Sequence of chain 12.A:
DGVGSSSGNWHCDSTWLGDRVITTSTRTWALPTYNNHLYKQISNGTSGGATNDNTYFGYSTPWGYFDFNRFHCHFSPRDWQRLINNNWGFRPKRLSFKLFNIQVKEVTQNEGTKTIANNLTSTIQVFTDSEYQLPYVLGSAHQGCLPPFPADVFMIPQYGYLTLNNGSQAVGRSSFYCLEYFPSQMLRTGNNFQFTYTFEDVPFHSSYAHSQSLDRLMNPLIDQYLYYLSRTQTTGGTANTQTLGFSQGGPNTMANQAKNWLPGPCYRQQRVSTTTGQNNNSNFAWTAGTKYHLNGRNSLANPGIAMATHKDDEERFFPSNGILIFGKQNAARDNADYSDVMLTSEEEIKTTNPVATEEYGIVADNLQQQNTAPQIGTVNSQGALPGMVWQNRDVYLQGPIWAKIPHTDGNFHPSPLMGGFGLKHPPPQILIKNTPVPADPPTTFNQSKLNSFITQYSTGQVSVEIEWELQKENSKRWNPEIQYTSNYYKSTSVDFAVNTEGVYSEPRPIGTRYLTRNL

Sequence of chain 47.A:
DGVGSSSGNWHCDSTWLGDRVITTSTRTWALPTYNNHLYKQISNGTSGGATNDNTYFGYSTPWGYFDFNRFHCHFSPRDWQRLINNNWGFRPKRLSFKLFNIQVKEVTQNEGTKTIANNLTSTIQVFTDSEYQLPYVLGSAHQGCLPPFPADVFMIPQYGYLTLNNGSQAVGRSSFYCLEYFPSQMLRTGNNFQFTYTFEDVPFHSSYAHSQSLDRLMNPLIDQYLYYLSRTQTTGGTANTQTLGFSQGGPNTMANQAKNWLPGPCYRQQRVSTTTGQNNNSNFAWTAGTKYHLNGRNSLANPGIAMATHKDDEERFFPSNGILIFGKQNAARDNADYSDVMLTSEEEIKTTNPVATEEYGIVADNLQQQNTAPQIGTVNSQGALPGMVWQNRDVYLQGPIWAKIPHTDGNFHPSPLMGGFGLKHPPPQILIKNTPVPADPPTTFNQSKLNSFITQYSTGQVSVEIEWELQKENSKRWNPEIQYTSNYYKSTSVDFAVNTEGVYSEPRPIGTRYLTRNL

This protein binds this small molecule.
Small molecule (SMILES): Nc1ccn([C@H]2C[C@H](O[P](=O)(O)OC[C@H]3O[C@@H](n4cnc5c(N)ncnc54)C[C@@H]3O)[C@@H](CO)O2)c(=O)n1

Binding-site contacts:
Ligand atom N1 contacts residue PRO203 of chain 47.A at 3.8 Å.
Ligand atom C4 contacts residue PRO203 of chain 47.A at 4.0 Å (hydrophobic).
Ligand atom N1 contacts residue GLY422 of chain 47.A at 2.9 Å (h-bond).
Ligand atom N6 contacts residue SER415 of chain 47.A at 3.8 Å.
Ligand atom N1 contacts residue VAL202 of chain 47.A at 3.5 Å.
Ligand atom OP2 contacts residue ASP409 of chain 12.A at 3.2 Å (salt-bridge).
Ligand atom C4 contacts residue ASP201 of chain 47.A at 3.5 Å.
Ligand atom C1' contacts residue PRO203 of chain 47.A at 4.1 Å (hydrophobic).
Ligand atom N1 contacts residue PRO203 of chain 47.A at 4.2 Å.
Ligand atom C5 contacts residue ARG91 of chain 47.A at 4.2 Å.
Ligand atom C2' contacts residue PRO414 of chain 47.A at 3.6 Å (hydrophobic).
Ligand atom C2 contacts residue VAL202 of chain 47.A at 4.1 Å (hydrophobic).
Ligand atom N3 contacts residue ASP201 of chain 47.A at 4.2 Å.
Ligand atom C6 contacts residue GLY422 of chain 47.A at 3.7 Å.
Ligand atom C5 contacts residue PRO203 of chain 47.A at 3.8 Å (hydrophobic).
Ligand atom N6 contacts residue VAL202 of chain 47.A at 4.2 Å.
Ligand atom N7 contacts residue HIS413 of chain 47.A at 4.2 Å.
Ligand atom C6 contacts residue SER415 of chain 47.A at 4.1 Å.
Ligand atom O3' contacts residue PRO414 of chain 47.A at 4.2 Å.
Ligand atom N6 contacts residue PHE421 of chain 47.A at 3.8 Å.
Ligand atom C5 contacts residue ASP201 of chain 47.A at 3.3 Å.
Ligand atom N4 contacts residue ASP201 of chain 47.A at 2.6 Å.
Ligand atom C2' contacts residue HIS413 of chain 47.A at 3.7 Å.
Ligand atom C6 contacts residue PRO203 of chain 47.A at 4.0 Å (hydrophobic).
Ligand atom C5 contacts residue VAL202 of chain 47.A at 3.6 Å (hydrophobic).
Ligand atom N7 contacts residue ASN392 of chain 47.A at 4.2 Å.
Ligand atom C5 contacts residue PRO203 of chain 47.A at 4.0 Å (hydrophobic).
Ligand atom C2 contacts residue PRO203 of chain 47.A at 4.0 Å (hydrophobic).
Ligand atom N7 contacts residue SER415 of chain 47.A at 3.9 Å.
Ligand atom C6 contacts residue VAL202 of chain 47.A at 4.1 Å (hydrophobic).
Ligand atom C8 contacts residue HIS413 of chain 47.A at 3.9 Å.
Ligand atom C2' contacts residue PRO203 of chain 47.A at 3.3 Å (hydrophobic).
Ligand atom C2 contacts residue GLY422 of chain 47.A at 3.2 Å.
Ligand atom C4 contacts residue PRO203 of chain 47.A at 4.1 Å (hydrophobic).
Ligand atom N7 contacts residue PRO203 of chain 47.A at 4.1 Å.
Ligand atom C4 contacts residue VAL202 of chain 47.A at 3.7 Å (hydrophobic).
Ligand atom N4 contacts residue VAL202 of chain 47.A at 2.9 Å (h-bond).
Ligand atom C6 contacts residue PRO203 of chain 47.A at 4.0 Å (hydrophobic).
Ligand atom N6 contacts residue GLY422 of chain 47.A at 3.3 Å (h-bond).
Ligand atom N6 contacts residue GLY420 of chain 47.A at 3.7 Å.